Sequence of chain 4.A:
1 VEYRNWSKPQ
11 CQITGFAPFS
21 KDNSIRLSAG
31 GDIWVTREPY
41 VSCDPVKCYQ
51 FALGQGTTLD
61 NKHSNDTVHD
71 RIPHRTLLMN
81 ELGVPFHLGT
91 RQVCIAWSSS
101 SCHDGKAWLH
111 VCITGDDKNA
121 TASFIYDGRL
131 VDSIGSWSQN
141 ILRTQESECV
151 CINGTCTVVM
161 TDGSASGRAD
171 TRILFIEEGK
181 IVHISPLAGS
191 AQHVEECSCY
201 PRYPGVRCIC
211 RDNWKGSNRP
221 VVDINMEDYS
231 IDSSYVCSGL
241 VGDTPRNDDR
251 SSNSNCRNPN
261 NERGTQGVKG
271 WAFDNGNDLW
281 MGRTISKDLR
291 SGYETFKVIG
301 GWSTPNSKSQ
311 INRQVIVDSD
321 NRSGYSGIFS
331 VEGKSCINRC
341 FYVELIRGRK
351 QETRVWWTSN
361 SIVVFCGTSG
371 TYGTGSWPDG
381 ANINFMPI

Binding-site contacts:
Ligand atom O3 contacts residue ASN312 of chain 4.A at 2.9 Å (h-bond).
Ligand atom O3 contacts residue GLN310 of chain 4.A at 3.5 Å (h-bond).
Ligand atom O5 contacts residue ASN119 of chain 1.A at 2.4 Å (h-bond).
Ligand atom C7 contacts residue ASN312 of chain 4.A at 3.7 Å.
Ligand atom C6 contacts residue TYR372 of chain 4.A at 3.4 Å (hydrophobic).
Ligand atom C3 contacts residue ASN119 of chain 1.A at 3.8 Å.
Ligand atom C8 contacts residue ASN312 of chain 4.A at 3.5 Å.
Ligand atom O6 contacts residue TYR372 of chain 4.A at 3.5 Å.
Ligand atom N2 contacts residue ASN312 of chain 4.A at 3.6 Å (h-bond).
Ligand atom C2 contacts residue THR374 of chain 4.A at 3.6 Å.
Ligand atom O5 contacts residue GLY373 of chain 4.A at 3.3 Å.
Ligand atom O2 contacts residue ILE311 of chain 4.A at 3.4 Å.
Ligand atom O2 contacts residue GLN310 of chain 4.A at 3.5 Å (h-bond).
Ligand atom O2 contacts residue ASN312 of chain 4.A at 3.6 Å.
Ligand atom C5 contacts residue ASN119 of chain 1.A at 3.7 Å.
Ligand atom O4 contacts residue ARG313 of chain 4.A at 3.4 Å (salt-bridge).
Ligand atom C2 contacts residue ASN119 of chain 1.A at 2.4 Å.
Ligand atom C6 contacts residue ILE311 of chain 4.A at 3.6 Å (hydrophobic).
Ligand atom C6 contacts residue GLY373 of chain 4.A at 3.5 Å.
Ligand atom O3 contacts residue GLN310 of chain 4.A at 3.7 Å.
Ligand atom C4 contacts residue GLN310 of chain 4.A at 3.6 Å.
Ligand atom O6 contacts residue GLY373 of chain 4.A at 2.8 Å (h-bond).
Ligand atom N2 contacts residue ASN119 of chain 1.A at 2.9 Å (h-bond).
Ligand atom O5 contacts residue THR374 of chain 4.A at 3.1 Å (h-bond).
Ligand atom O6 contacts residue THR374 of chain 4.A at 3.1 Å (h-bond).
Ligand atom C1 contacts residue ASN119 of chain 1.A at 1.5 Å.
Ligand atom O4 contacts residue ASN312 of chain 4.A at 3.6 Å (h-bond).
Ligand atom C3 contacts residue GLN310 of chain 4.A at 3.4 Å.
Ligand atom O5 contacts residue ILE311 of chain 4.A at 3.7 Å.
Ligand atom C1 contacts residue THR374 of chain 4.A at 3.6 Å.
Ligand atom O5 contacts residue ASN312 of chain 4.A at 3.9 Å.
Ligand atom O7 contacts residue THR374 of chain 4.A at 3.8 Å.
Ligand atom O6 contacts residue ILE311 of chain 4.A at 3.7 Å.
Ligand atom C8 contacts residue TYR372 of chain 4.A at 3.7 Å (hydrophobic).
Ligand atom O2 contacts residue ARG313 of chain 4.A at 3.4 Å (salt-bridge).
Ligand atom O7 contacts residue ASN119 of chain 1.A at 2.7 Å (h-bond).
Ligand atom C3 contacts residue ASN312 of chain 4.A at 3.5 Å.
Ligand atom C7 contacts residue ASN119 of chain 1.A at 3.0 Å.
Ligand atom C6 contacts residue GLN310 of chain 4.A at 3.9 Å.
Ligand atom O5 contacts residue TYR372 of chain 4.A at 3.9 Å.

A small-molecule ligand and the protein it binds are described below.
Small molecule (SMILES): CC(=O)N[C@H]1[C@H](O[C@H]2[C@H](O)[C@@H](NC(C)=O)CO[C@@H]2CO)O[C@H](CO)[C@@H](O[C@@H]2O[C@H](CO[C@H]3O[C@H](CO)[C@@H](O)[C@H](O)[C@@H]3O)[C@@H](O)[C@H](O[C@H]3O[C@H](CO)[C@@H](O)[C@H](O)[C@@H]3O[C@H]3O[C@H](CO)[C@@H](O)[C@H](O)[C@@H]3O)[C@@H]2O)[C@@H]1O

Sequence of chain 1.A:
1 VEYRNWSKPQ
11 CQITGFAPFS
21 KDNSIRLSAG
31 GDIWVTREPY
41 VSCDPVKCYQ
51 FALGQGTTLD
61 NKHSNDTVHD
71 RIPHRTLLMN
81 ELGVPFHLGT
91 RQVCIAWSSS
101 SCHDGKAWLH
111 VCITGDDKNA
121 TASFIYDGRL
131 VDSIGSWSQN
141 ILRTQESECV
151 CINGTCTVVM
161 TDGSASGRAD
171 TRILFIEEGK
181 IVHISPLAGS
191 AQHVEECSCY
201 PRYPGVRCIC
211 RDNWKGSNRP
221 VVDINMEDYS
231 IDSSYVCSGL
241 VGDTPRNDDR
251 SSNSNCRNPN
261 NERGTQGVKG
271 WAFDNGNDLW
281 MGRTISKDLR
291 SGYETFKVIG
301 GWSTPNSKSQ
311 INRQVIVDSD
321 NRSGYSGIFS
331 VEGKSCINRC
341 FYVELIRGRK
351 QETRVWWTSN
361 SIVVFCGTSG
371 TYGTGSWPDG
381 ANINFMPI